Sequence of chain 15.E:
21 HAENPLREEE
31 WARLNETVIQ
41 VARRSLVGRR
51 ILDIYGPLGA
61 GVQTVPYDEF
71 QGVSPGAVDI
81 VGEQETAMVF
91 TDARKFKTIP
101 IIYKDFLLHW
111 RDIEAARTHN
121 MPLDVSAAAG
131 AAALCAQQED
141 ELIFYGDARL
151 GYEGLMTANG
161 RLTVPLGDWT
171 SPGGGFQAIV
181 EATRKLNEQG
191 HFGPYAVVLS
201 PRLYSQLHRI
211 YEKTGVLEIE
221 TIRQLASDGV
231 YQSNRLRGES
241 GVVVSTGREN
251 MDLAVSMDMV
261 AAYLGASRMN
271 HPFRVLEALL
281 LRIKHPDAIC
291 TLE

Binding-site contacts:
Ligand atom O contacts residue ARG49 of chain 15.E at 3.1 Å (salt-bridge).
Ligand atom OG1 contacts residue MET259 of chain 15.E at 2.6 Å (h-bond).
Ligand atom O contacts residue ILE39 of chain 15.E at 3.7 Å.
Ligand atom CB contacts residue MET259 of chain 15.E at 3.6 Å (hydrophobic).
Ligand atom CG2 contacts residue ALA42 of chain 15.E at 3.8 Å (hydrophobic).
Ligand atom N contacts residue ASP258 of chain 15.E at 3.2 Å (salt-bridge).
Ligand atom CD contacts residue ARG50 of chain 15.E at 3.3 Å.
Ligand atom CD2 contacts residue ARG50 of chain 15.E at 3.6 Å.
Ligand atom N contacts residue PRO57 of chain 15.E at 3.5 Å.
Ligand atom CB contacts residue ARG49 of chain 15.E at 3.5 Å.
Ligand atom OG1 contacts residue ASP258 of chain 15.E at 3.3 Å.
Ligand atom NH2 contacts residue ASP228 of chain 15.E at 2.7 Å (salt-bridge).
Ligand atom C contacts residue ARG49 of chain 15.E at 3.6 Å.
Ligand atom N contacts residue ARG49 of chain 15.E at 3.5 Å (salt-bridge).
Ligand atom CA contacts residue ASP258 of chain 15.E at 3.7 Å.
Ligand atom O contacts residue ARG50 of chain 15.E at 3.4 Å.
Ligand atom O contacts residue ARG43 of chain 15.E at 2.8 Å (salt-bridge).
Ligand atom CG2 contacts residue ASP258 of chain 15.E at 3.5 Å.
Ligand atom CA contacts residue ASP258 of chain 15.E at 3.6 Å.
Ligand atom CB contacts residue ARG49 of chain 15.E at 3.7 Å.
Ligand atom N contacts residue ASP258 of chain 15.E at 3.2 Å (salt-bridge).
Ligand atom CD contacts residue LEU52 of chain 15.E at 3.3 Å (hydrophobic).
Ligand atom CD2 contacts residue ASP258 of chain 15.E at 3.4 Å.
Ligand atom CZ contacts residue THR246 of chain 15.E at 3.3 Å.
Ligand atom CG contacts residue PRO57 of chain 15.E at 3.7 Å (hydrophobic).
Ligand atom NH1 contacts residue THR246 of chain 15.E at 3.2 Å (h-bond).
Ligand atom CA contacts residue ASP258 of chain 15.E at 3.7 Å.
Ligand atom NH1 contacts residue ASP53 of chain 15.E at 3.0 Å (salt-bridge).
Ligand atom NH2 contacts residue THR246 of chain 15.E at 3.0 Å (h-bond).
Ligand atom N contacts residue ARG49 of chain 15.E at 3.6 Å (salt-bridge).
Ligand atom N contacts residue ARG49 of chain 15.E at 3.7 Å.
Ligand atom C contacts residue ARG43 of chain 15.E at 3.7 Å.
Ligand atom CG2 contacts residue MET259 of chain 15.E at 3.7 Å (hydrophobic).
Ligand atom O contacts residue ARG43 of chain 15.E at 2.8 Å (salt-bridge).
Ligand atom C contacts residue ASP258 of chain 15.E at 3.7 Å.
Ligand atom N contacts residue ASP258 of chain 15.E at 2.8 Å (salt-bridge).
Ligand atom NE contacts residue ARG50 of chain 15.E at 3.1 Å (salt-bridge).
Ligand atom CB contacts residue ASP258 of chain 15.E at 3.7 Å.
Ligand atom CB contacts residue ASP258 of chain 15.E at 3.5 Å.
Ligand atom CD2 contacts residue ARG43 of chain 15.E at 3.6 Å.

This small molecule binds to this protein.
Small molecule (SMILES): CC(C)C[C@H](NC(=O)CN)C(=O)N[C@H](C(=O)N[C@H](C(=O)NCC(=O)N[C@@H](CO)C(=O)N[C@@H](CC(C)C)C(=O)N[C@@H](CCCN=C(N)N)C(=O)NCC=O)C(C)C)[C@@H](C)O